Binding-site contacts:
Ligand atom C2 contacts residue ASN280 of chain 31.E at 2.5 Å.
Ligand atom C4 contacts residue ASN280 of chain 31.E at 4.2 Å.
Ligand atom N2 contacts residue ASN280 of chain 31.E at 2.9 Å (h-bond).
Ligand atom C8 contacts residue GLY296 of chain 31.E at 4.4 Å.
Ligand atom C5 contacts residue ASN280 of chain 31.E at 3.7 Å.
Ligand atom C8 contacts residue ARG324 of chain 31.E at 4.2 Å.
Ligand atom C1 contacts residue ASN280 of chain 31.E at 1.4 Å.
Ligand atom O5 contacts residue ASN280 of chain 31.E at 2.4 Å (h-bond).
Ligand atom C7 contacts residue ASN280 of chain 31.E at 3.9 Å.
Ligand atom C3 contacts residue ASN280 of chain 31.E at 3.8 Å.
Ligand atom O7 contacts residue ASN280 of chain 31.E at 4.4 Å.

Sequence of chain 31.E:
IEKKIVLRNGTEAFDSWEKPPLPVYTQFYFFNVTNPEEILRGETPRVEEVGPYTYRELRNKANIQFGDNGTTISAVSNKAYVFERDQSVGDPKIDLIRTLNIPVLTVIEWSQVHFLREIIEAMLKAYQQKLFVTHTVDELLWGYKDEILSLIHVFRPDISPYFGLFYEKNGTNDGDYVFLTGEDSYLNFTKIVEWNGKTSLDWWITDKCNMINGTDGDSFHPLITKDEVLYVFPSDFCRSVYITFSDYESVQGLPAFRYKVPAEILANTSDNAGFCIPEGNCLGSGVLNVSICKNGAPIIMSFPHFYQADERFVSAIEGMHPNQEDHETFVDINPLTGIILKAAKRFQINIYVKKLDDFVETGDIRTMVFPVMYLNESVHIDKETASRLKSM

A small-molecule ligand and the protein it binds are described below.
Small molecule (SMILES): CC(=O)N[C@H]1[C@H](O[C@H]2[C@H](O)[C@@H](NC(C)=O)CO[C@@H]2CO)O[C@H](CO)[C@@H](O)[C@@H]1O